Sequence of chain 1.B:
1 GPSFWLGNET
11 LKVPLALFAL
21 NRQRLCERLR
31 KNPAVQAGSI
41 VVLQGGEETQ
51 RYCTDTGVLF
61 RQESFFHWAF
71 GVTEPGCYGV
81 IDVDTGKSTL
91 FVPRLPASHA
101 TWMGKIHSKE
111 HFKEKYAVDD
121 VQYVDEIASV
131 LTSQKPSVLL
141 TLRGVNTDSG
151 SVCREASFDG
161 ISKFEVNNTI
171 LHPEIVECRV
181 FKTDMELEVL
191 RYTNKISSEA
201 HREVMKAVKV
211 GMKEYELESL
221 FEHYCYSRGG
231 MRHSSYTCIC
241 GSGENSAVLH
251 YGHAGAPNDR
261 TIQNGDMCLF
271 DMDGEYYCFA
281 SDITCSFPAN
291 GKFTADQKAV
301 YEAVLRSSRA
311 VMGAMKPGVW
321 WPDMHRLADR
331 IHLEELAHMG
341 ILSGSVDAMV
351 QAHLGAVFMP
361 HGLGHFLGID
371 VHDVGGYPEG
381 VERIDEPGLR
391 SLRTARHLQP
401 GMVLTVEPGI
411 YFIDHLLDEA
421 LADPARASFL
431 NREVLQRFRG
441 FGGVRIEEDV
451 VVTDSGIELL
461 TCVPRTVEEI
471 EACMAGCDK

Sequence of chain 1.A:
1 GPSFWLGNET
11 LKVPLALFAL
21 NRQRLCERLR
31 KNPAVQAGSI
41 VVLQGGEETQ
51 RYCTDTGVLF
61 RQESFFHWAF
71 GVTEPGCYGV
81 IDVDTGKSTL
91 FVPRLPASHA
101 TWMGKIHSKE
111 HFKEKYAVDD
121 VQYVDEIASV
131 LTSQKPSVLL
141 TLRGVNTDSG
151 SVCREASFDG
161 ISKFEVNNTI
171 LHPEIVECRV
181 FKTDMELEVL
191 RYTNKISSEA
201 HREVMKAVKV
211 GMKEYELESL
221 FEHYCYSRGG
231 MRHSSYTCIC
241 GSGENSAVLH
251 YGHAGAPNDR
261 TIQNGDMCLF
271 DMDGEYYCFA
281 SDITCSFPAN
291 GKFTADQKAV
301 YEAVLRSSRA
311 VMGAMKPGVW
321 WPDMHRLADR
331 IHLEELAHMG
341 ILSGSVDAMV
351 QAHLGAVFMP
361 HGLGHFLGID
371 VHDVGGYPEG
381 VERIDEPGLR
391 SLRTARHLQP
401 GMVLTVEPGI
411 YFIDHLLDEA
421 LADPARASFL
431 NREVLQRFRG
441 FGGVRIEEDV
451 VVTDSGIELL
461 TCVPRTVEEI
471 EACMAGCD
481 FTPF

Binding-site contacts:
Ligand atom OXT contacts residue GLY1 of chain 1.F at 3.9 Å.
Ligand atom CA contacts residue NA1 of chain 1.D at 4.0 Å.
Ligand atom CA contacts residue MN1 of chain 1.C at 4.0 Å.
Ligand atom CD contacts residue GLU407 of chain 1.A at 4.1 Å.
Ligand atom O contacts residue GLY1 of chain 1.F at 3.3 Å.
Ligand atom O contacts residue ARG393 of chain 1.A at 2.9 Å (salt-bridge).
Ligand atom O contacts residue HIS250 of chain 1.A at 2.9 Å (h-bond).
Ligand atom CB contacts residue HIS361 of chain 1.A at 3.7 Å.
Ligand atom N contacts residue GLY1 of chain 1.F at 1.4 Å.
Ligand atom CA contacts residue GLU407 of chain 1.A at 3.5 Å.
Ligand atom CA contacts residue GLY1 of chain 1.F at 2.4 Å.
Ligand atom CB contacts residue GLY1 of chain 1.F at 3.6 Å.
Ligand atom CB contacts residue GLU407 of chain 1.A at 3.6 Å.
Ligand atom C contacts residue HIS250 of chain 1.A at 4.0 Å.
Ligand atom N contacts residue NA1 of chain 1.D at 3.2 Å (h-bond).
Ligand atom CD contacts residue HIS250 of chain 1.A at 3.5 Å.
Ligand atom N contacts residue GLU407 of chain 1.A at 3.6 Å.
Ligand atom CG contacts residue GLU407 of chain 1.A at 3.6 Å.
Ligand atom CD contacts residue LEU249 of chain 1.A at 4.0 Å (hydrophobic).
Ligand atom O contacts residue HIS372 of chain 1.A at 3.3 Å.
Ligand atom O contacts residue TRP102 of chain 1.B at 3.8 Å.
Ligand atom C contacts residue TRP102 of chain 1.B at 4.2 Å (hydrophobic).
Ligand atom C contacts residue HIS372 of chain 1.A at 3.6 Å.
Ligand atom N contacts residue HIS250 of chain 1.A at 3.7 Å.
Ligand atom CD contacts residue ARG445 of chain 1.A at 4.0 Å.
Ligand atom CD contacts residue GLY1 of chain 1.F at 2.5 Å.
Ligand atom CD contacts residue NA1 of chain 1.D at 3.8 Å.
Ligand atom N contacts residue ASP271 of chain 1.A at 4.2 Å.
Ligand atom CG contacts residue GLY1 of chain 1.F at 3.6 Å.
Ligand atom N contacts residue HIS372 of chain 1.A at 4.3 Å.
Ligand atom OXT contacts residue HIS372 of chain 1.A at 3.9 Å.
Ligand atom CG contacts residue ARG445 of chain 1.A at 3.7 Å.
Ligand atom C contacts residue ARG393 of chain 1.A at 3.5 Å.
Ligand atom CG contacts residue HIS361 of chain 1.A at 4.2 Å.
Ligand atom OXT contacts residue ARG393 of chain 1.A at 2.8 Å (salt-bridge).
Ligand atom N contacts residue MN1 of chain 1.C at 3.8 Å.
Ligand atom OXT contacts residue HIS365 of chain 1.A at 4.1 Å.
Ligand atom CD contacts residue ASP271 of chain 1.A at 3.8 Å.
Ligand atom C contacts residue GLY1 of chain 1.F at 3.1 Å.
Ligand atom CG contacts residue NA1 of chain 1.D at 4.3 Å.

A protein and the small-molecule ligand that binds it are described below.
Small molecule (SMILES): O=C(O)[C@@H]1CCCN1